Sequence of chain 1.C:
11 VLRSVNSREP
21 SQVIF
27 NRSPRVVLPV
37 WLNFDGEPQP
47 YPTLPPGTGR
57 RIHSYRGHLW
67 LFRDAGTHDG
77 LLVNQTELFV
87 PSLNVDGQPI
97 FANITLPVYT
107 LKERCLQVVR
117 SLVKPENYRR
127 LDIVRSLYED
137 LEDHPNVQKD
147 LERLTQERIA

This small molecule binds to this protein.
Small molecule (SMILES): CNC(=O)C[C@H](NC(=O)[C@@H]1C[C@@H](O)CN1C(=O)[C@@H](NC(=O)C1(F)CC1)C(C)(C)C)c1ccc(-c2scnc2C)cc1

Binding-site contacts:
Ligand atom F1 contacts residue TYR61 of chain 1.C at 2.9 Å.
Ligand atom S1 contacts residue PRO35 of chain 1.C at 3.6 Å.
Ligand atom C13 contacts residue ARG18 of chain 1.C at 3.6 Å.
Ligand atom C4 contacts residue TRP66 of chain 1.C at 3.7 Å (hydrophobic).
Ligand atom C22 contacts residue ILE58 of chain 1.C at 3.5 Å (hydrophobic).
Ligand atom S1 contacts residue PHE25 of chain 1.C at 3.6 Å.
Ligand atom O5 contacts residue HIS59 of chain 1.C at 2.7 Å (h-bond).
Ligand atom C26 contacts residue PRO48 of chain 1.C at 2.9 Å (hydrophobic).
Ligand atom O1 contacts residue TYR47 of chain 1.C at 2.8 Å (h-bond).
Ligand atom C15 contacts residue TYR61 of chain 1.C at 3.5 Å (hydrophobic).
Ligand atom C23 contacts residue TYR47 of chain 1.C at 3.7 Å (hydrophobic).
Ligand atom O2 contacts residue SER60 of chain 1.C at 2.7 Å (h-bond).
Ligand atom C1 contacts residue HIS59 of chain 1.C at 3.7 Å.
Ligand atom C5 contacts residue TRP66 of chain 1.C at 3.4 Å (hydrophobic).
Ligand atom C6 contacts residue TYR61 of chain 1.C at 3.5 Å (hydrophobic).
Ligand atom C10 contacts residue TYR47 of chain 1.C at 3.4 Å (hydrophobic).
Ligand atom C1 contacts residue TYR47 of chain 1.C at 3.5 Å (hydrophobic).
Ligand atom O5 contacts residue ILE58 of chain 1.C at 3.6 Å.
Ligand atom O4 contacts residue HIS64 of chain 1.C at 3.5 Å.
Ligand atom C12 contacts residue TYR61 of chain 1.C at 3.5 Å (hydrophobic).
Ligand atom O2 contacts residue HIS64 of chain 1.C at 2.7 Å (h-bond).
Ligand atom N4 contacts residue ARG56 of chain 1.C at 2.2 Å (salt-bridge).
Ligand atom O3 contacts residue TYR61 of chain 1.C at 3.4 Å.
Ligand atom C4 contacts residue HIS64 of chain 1.C at 3.5 Å.
Ligand atom C5 contacts residue TYR47 of chain 1.C at 3.5 Å (hydrophobic).
Ligand atom C29 contacts residue HIS59 of chain 1.C at 3.2 Å.
Ligand atom C27 contacts residue ARG56 of chain 1.C at 3.5 Å.
Ligand atom N3 contacts residue TYR61 of chain 1.C at 3.6 Å.
Ligand atom C3 contacts residue HIS64 of chain 1.C at 3.6 Å.
Ligand atom O4 contacts residue PHE40 of chain 1.C at 3.5 Å.
Ligand atom C2 contacts residue HIS59 of chain 1.C at 3.3 Å.
Ligand atom C26 contacts residue ARG56 of chain 1.C at 3.1 Å.
Ligand atom C13 contacts residue TYR61 of chain 1.C at 3.6 Å (hydrophobic).
Ligand atom C25 contacts residue ARG56 of chain 1.C at 3.3 Å.
Ligand atom C24 contacts residue ILE58 of chain 1.C at 3.6 Å (hydrophobic).
Ligand atom C3 contacts residue TRP37 of chain 1.C at 3.6 Å (hydrophobic).
Ligand atom C22 contacts residue TYR47 of chain 1.C at 3.6 Å (hydrophobic).
Ligand atom C4 contacts residue TRP37 of chain 1.C at 3.6 Å (hydrophobic).
Ligand atom N4 contacts residue PRO48 of chain 1.C at 3.6 Å.
Ligand atom N1 contacts residue HIS59 of chain 1.C at 3.0 Å (h-bond).